Sequence of chain 1.B:
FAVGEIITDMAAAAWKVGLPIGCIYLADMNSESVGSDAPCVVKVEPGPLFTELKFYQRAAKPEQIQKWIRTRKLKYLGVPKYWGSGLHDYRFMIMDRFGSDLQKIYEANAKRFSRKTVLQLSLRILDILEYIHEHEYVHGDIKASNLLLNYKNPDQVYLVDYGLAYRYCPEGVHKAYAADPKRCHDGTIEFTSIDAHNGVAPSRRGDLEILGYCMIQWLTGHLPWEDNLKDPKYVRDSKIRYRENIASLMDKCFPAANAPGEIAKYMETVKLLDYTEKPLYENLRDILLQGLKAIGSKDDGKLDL

Binding-site contacts:
Ligand atom C2 contacts residue ASP132 of chain 1.B at 3.7 Å.
Ligand atom C10 contacts residue LEU184 of chain 1.B at 3.6 Å (hydrophobic).
Ligand atom C15 contacts residue ILE43 of chain 1.B at 3.9 Å (hydrophobic).
Ligand atom C3 contacts residue PHE134 of chain 1.B at 3.7 Å (hydrophobic).
Ligand atom O2 contacts residue VAL196 of chain 1.B at 3.8 Å.
Ligand atom F2 contacts residue PRO111 of chain 1.B at 3.6 Å.
Ligand atom N1 contacts residue PHE134 of chain 1.B at 3.8 Å.
Ligand atom F2 contacts residue MET131 of chain 1.B at 3.3 Å.
Ligand atom O2 contacts residue GLU83 of chain 1.B at 3.7 Å.
Ligand atom N2 contacts residue PHE134 of chain 1.B at 3.1 Å (h-bond).
Ligand atom C7 contacts residue LEU184 of chain 1.B at 3.7 Å (hydrophobic).
Ligand atom C14 contacts residue GLY135 of chain 1.B at 3.7 Å.
Ligand atom N2 contacts residue VAL69 of chain 1.B at 3.8 Å.
Ligand atom O1 contacts residue ILE43 of chain 1.B at 3.7 Å.
Ligand atom C16 contacts residue ILE43 of chain 1.B at 3.9 Å (hydrophobic).
Ligand atom F1 contacts residue LYS71 of chain 1.B at 3.4 Å.
Ligand atom C12 contacts residue ILE43 of chain 1.B at 3.9 Å (hydrophobic).
Ligand atom C3 contacts residue MET131 of chain 1.B at 4.0 Å (hydrophobic).
Ligand atom C8 contacts residue PHE134 of chain 1.B at 3.2 Å (hydrophobic).
Ligand atom C14 contacts residue PHE134 of chain 1.B at 3.8 Å (hydrophobic).
Ligand atom C19 contacts residue SER181 of chain 1.B at 3.8 Å.
Ligand atom C7 contacts residue VAL69 of chain 1.B at 3.9 Å (hydrophobic).
Ligand atom N1 contacts residue VAL69 of chain 1.B at 3.5 Å.
Ligand atom N3 contacts residue LEU184 of chain 1.B at 3.4 Å.
Ligand atom C5 contacts residue LYS71 of chain 1.B at 3.8 Å.
Ligand atom N1 contacts residue ASP132 of chain 1.B at 3.3 Å (salt-bridge).
Ligand atom N2 contacts residue ARG133 of chain 1.B at 3.9 Å.
Ligand atom C4 contacts residue MET131 of chain 1.B at 3.9 Å (hydrophobic).
Ligand atom C16 contacts residue ARG133 of chain 1.B at 3.7 Å.
Ligand atom C3 contacts residue ASP132 of chain 1.B at 3.2 Å.
Ligand atom O2 contacts residue ASP197 of chain 1.B at 3.5 Å (salt-bridge).
Ligand atom N4 contacts residue ILE43 of chain 1.B at 3.6 Å.
Ligand atom C2 contacts residue VAL69 of chain 1.B at 3.7 Å (hydrophobic).
Ligand atom C5 contacts residue VAL196 of chain 1.B at 3.8 Å (hydrophobic).
Ligand atom C11 contacts residue ILE43 of chain 1.B at 3.5 Å (hydrophobic).
Ligand atom C13 contacts residue ASP137 of chain 1.B at 3.7 Å.
Ligand atom F1 contacts residue ILE51 of chain 1.B at 3.6 Å.
Ligand atom O2 contacts residue LYS71 of chain 1.B at 3.0 Å (salt-bridge).
Ligand atom C6 contacts residue LYS71 of chain 1.B at 4.0 Å.
Ligand atom C3 contacts residue VAL69 of chain 1.B at 3.9 Å (hydrophobic).

A protein and the small-molecule ligand that binds it are described below.
Small molecule (SMILES): C#CCN1C(=O)[C@@H](C)N(CC2CC2)c2nc(Nc3cc(F)c(O)c(F)c3)ncc21